This small molecule binds to this protein.
Small molecule (SMILES): CO[C@H]1C[C@@H]2CC[C@@H](C)[C@@](O)(O2)C(=O)C(=O)N2CCCC[C@H]2C(=O)O[C@H]([C@H](C)C[C@@H]2CC[C@@H](O)[C@H](OC)C2)C[C@@H](OC)[C@H](C)/C=C(\C)[C@@H](O)[C@@H](OC)C(=O)[C@H](C)C[C@H](C)/C=C/C=C/C=C/1C

Binding-site contacts:
Ligand atom C8 contacts residue TYR83 of chain 1.C at 3.2 Å (hydrophobic).
Ligand atom C67 contacts residue TYR27 of chain 1.C at 3.7 Å (hydrophobic).
Ligand atom C37 contacts residue ARG19 of chain 1.D at 3.5 Å.
Ligand atom O63 contacts residue PHE37 of chain 1.C at 3.4 Å.
Ligand atom O19 contacts residue GLN54 of chain 1.C at 3.2 Å (h-bond).
Ligand atom C37 contacts residue SER18 of chain 1.D at 3.6 Å.
Ligand atom C71 contacts residue TYR83 of chain 1.C at 3.5 Å (hydrophobic).
Ligand atom C70 contacts residue TRP60 of chain 1.C at 3.5 Å (hydrophobic).
Ligand atom C10 contacts residue GLU55 of chain 1.C at 3.7 Å.
Ligand atom C47 contacts residue SER18 of chain 1.D at 3.7 Å.
Ligand atom C64 contacts residue TYR83 of chain 1.C at 3.5 Å (hydrophobic).
Ligand atom C46 contacts residue SER18 of chain 1.D at 3.7 Å.
Ligand atom C6 contacts residue TYR83 of chain 1.C at 3.4 Å (hydrophobic).
Ligand atom O65 contacts residue PHE100 of chain 1.C at 3.6 Å.
Ligand atom O63 contacts residue ASP38 of chain 1.C at 3.3 Å.
Ligand atom C30 contacts residue PHE22 of chain 1.D at 3.4 Å (hydrophobic).
Ligand atom C20 contacts residue GLU55 of chain 1.C at 3.7 Å.
Ligand atom C48 contacts residue TYR88 of chain 1.D at 3.7 Å (hydrophobic).
Ligand atom C28 contacts residue GLU55 of chain 1.C at 3.3 Å.
Ligand atom C50 contacts residue TYR88 of chain 1.D at 3.7 Å (hydrophobic).
Ligand atom O33 contacts residue GLN54 of chain 1.C at 3.7 Å.
Ligand atom C46 contacts residue PHE91 of chain 1.D at 3.7 Å (hydrophobic).
Ligand atom O61 contacts residue ASP38 of chain 1.C at 3.4 Å (salt-bridge).
Ligand atom O33 contacts residue GLU55 of chain 1.C at 2.7 Å (salt-bridge).
Ligand atom C79 contacts residue THR81 of chain 1.D at 3.2 Å.
Ligand atom C69 contacts residue TRP60 of chain 1.C at 3.6 Å (hydrophobic).
Ligand atom C81 contacts residue PHE47 of chain 1.C at 3.3 Å (hydrophobic).
Ligand atom O65 contacts residue TYR83 of chain 1.C at 2.7 Å (h-bond).
Ligand atom C43 contacts residue SER18 of chain 1.D at 3.6 Å.
Ligand atom C20 contacts residue VAL56 of chain 1.C at 3.5 Å (hydrophobic).
Ligand atom C49 contacts residue TRP84 of chain 1.D at 3.5 Å (hydrophobic).
Ligand atom C46 contacts residue LEU14 of chain 1.D at 3.2 Å (hydrophobic).
Ligand atom C20 contacts residue ILE57 of chain 1.C at 3.7 Å (hydrophobic).
Ligand atom C77 contacts residue PHE22 of chain 1.D at 3.6 Å (hydrophobic).
Ligand atom C2 contacts residue TYR83 of chain 1.C at 3.5 Å (hydrophobic).
Ligand atom O1 contacts residue ILE57 of chain 1.C at 3.0 Å (h-bond).
Ligand atom O1 contacts residue VAL56 of chain 1.C at 3.4 Å.
Ligand atom C50 contacts residue TRP84 of chain 1.D at 3.7 Å (hydrophobic).
Ligand atom C68 contacts residue TYR27 of chain 1.C at 3.6 Å (hydrophobic).
Ligand atom C27 contacts residue TYR88 of chain 1.D at 3.6 Å (hydrophobic).

Sequence of chain 1.D:
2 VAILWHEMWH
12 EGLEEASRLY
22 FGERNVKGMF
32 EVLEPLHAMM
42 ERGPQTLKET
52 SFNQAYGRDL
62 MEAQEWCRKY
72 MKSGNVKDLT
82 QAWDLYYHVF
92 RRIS

Sequence of chain 1.C:
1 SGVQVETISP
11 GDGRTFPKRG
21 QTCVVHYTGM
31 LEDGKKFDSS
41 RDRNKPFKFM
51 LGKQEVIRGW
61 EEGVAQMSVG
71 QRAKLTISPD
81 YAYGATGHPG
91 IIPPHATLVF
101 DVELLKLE